The small molecule below binds the protein below.
Small molecule (SMILES): N[C@@H](CCC(=O)O)C(=O)O

Sequence of chain 1.B:
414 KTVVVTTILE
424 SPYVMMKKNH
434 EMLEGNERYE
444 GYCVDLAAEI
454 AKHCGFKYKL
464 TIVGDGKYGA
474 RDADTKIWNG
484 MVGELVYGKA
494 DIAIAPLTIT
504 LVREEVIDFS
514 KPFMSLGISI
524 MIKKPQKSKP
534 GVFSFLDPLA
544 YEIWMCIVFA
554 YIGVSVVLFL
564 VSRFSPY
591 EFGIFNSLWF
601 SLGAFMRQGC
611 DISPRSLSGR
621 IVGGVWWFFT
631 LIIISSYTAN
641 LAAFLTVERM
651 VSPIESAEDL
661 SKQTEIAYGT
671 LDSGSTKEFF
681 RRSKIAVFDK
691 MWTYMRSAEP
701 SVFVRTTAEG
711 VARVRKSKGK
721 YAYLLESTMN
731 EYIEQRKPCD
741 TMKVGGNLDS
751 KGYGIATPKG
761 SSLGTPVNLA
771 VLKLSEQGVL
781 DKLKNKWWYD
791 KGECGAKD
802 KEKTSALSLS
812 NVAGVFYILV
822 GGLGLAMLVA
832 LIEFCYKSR

Binding-site contacts:
Ligand atom N contacts residue PRO499 of chain 1.B at 3.6 Å (h-bond).
Ligand atom O contacts residue GLY674 of chain 1.B at 3.6 Å.
Ligand atom CD contacts residue THR676 of chain 1.B at 3.2 Å.
Ligand atom C contacts residue THR501 of chain 1.B at 4.2 Å.
Ligand atom C contacts residue GLY472 of chain 1.B at 4.0 Å.
Ligand atom OE2 contacts residue THR501 of chain 1.B at 4.4 Å.
Ligand atom OXT contacts residue THR501 of chain 1.B at 3.7 Å.
Ligand atom N contacts residue THR501 of chain 1.B at 3.7 Å.
Ligand atom CD contacts residue LEU671 of chain 1.B at 4.5 Å (hydrophobic).
Ligand atom CA contacts residue TYR471 of chain 1.B at 3.9 Å (hydrophobic).
Ligand atom OE2 contacts residue THR676 of chain 1.B at 3.0 Å (h-bond).
Ligand atom OE1 contacts residue SER675 of chain 1.B at 3.5 Å (h-bond).
Ligand atom N contacts residue LEU500 of chain 1.B at 3.9 Å.
Ligand atom N contacts residue TYR471 of chain 1.B at 3.5 Å.
Ligand atom C contacts residue TYR471 of chain 1.B at 3.5 Å (hydrophobic).
Ligand atom CB contacts residue TYR471 of chain 1.B at 4.2 Å (hydrophobic).
Ligand atom CG contacts residue LEU671 of chain 1.B at 3.8 Å (hydrophobic).
Ligand atom CA contacts residue SER675 of chain 1.B at 3.4 Å.
Ligand atom OXT contacts residue GLY472 of chain 1.B at 3.8 Å.
Ligand atom O contacts residue SER675 of chain 1.B at 2.8 Å (h-bond).
Ligand atom CB contacts residue LEU671 of chain 1.B at 4.0 Å (hydrophobic).
Ligand atom OE1 contacts residue LEU671 of chain 1.B at 4.1 Å.
Ligand atom CB contacts residue GLY674 of chain 1.B at 4.0 Å.
Ligand atom CA contacts residue THR501 of chain 1.B at 3.9 Å.
Ligand atom OE1 contacts residue THR676 of chain 1.B at 2.7 Å (h-bond).
Ligand atom O contacts residue TYR471 of chain 1.B at 4.2 Å.
Ligand atom OXT contacts residue TYR471 of chain 1.B at 3.2 Å.
Ligand atom OE2 contacts residue SER675 of chain 1.B at 3.8 Å.
Ligand atom OE1 contacts residue GLY674 of chain 1.B at 3.8 Å.
Ligand atom C contacts residue SER675 of chain 1.B at 3.7 Å.
Ligand atom O contacts residue GLY472 of chain 1.B at 3.7 Å.
Ligand atom CD contacts residue SER675 of chain 1.B at 3.6 Å.
Ligand atom CG contacts residue SER675 of chain 1.B at 4.3 Å.
Ligand atom CB contacts residue SER675 of chain 1.B at 3.9 Å.
Ligand atom OXT contacts residue LEU500 of chain 1.B at 3.9 Å.